Sequence of chain 2.A:
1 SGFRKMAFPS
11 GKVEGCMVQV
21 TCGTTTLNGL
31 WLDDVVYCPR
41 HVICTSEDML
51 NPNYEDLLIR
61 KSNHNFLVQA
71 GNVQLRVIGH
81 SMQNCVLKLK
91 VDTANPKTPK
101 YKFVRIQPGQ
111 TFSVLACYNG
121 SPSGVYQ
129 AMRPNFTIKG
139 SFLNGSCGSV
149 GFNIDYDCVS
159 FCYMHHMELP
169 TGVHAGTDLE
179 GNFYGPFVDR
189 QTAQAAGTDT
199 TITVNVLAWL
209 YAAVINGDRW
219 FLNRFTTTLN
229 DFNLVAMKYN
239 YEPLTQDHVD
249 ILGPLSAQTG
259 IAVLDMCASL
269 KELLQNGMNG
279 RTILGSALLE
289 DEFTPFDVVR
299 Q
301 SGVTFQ

Binding-site contacts:
Ligand atom C64 contacts residue ARG188 of chain 2.A at 3.6 Å.
Ligand atom O39 contacts residue CYS145 of chain 2.A at 2.8 Å (h-bond).
Ligand atom N49 contacts residue GLU166 of chain 2.A at 3.5 Å (salt-bridge).
Ligand atom C63 contacts residue MET49 of chain 2.A at 3.3 Å (hydrophobic).
Ligand atom C62 contacts residue HIS41 of chain 2.A at 3.4 Å.
Ligand atom C64 contacts residue ASP187 of chain 2.A at 3.1 Å.
Ligand atom C21 contacts residue GLU166 of chain 2.A at 3.5 Å.
Ligand atom C63 contacts residue HIS41 of chain 2.A at 3.5 Å.
Ligand atom C75 contacts residue GLU166 of chain 2.A at 3.6 Å.
Ligand atom C3 contacts residue THR190 of chain 2.A at 3.4 Å.
Ligand atom C47 contacts residue ASN142 of chain 2.A at 3.0 Å.
Ligand atom C17 contacts residue GLU166 of chain 2.A at 3.4 Å.
Ligand atom C65 contacts residue ASP187 of chain 2.A at 3.3 Å.
Ligand atom O54 contacts residue HIS163 of chain 2.A at 2.9 Å (h-bond).
Ligand atom C6 contacts residue PRO168 of chain 2.A at 3.2 Å (hydrophobic).
Ligand atom N19 contacts residue GLU166 of chain 2.A at 2.6 Å (salt-bridge).
Ligand atom N31 contacts residue HIS164 of chain 2.A at 3.1 Å (h-bond).
Ligand atom C13 contacts residue THR190 of chain 2.A at 2.7 Å.
Ligand atom O39 contacts residue GLY143 of chain 2.A at 2.9 Å (h-bond).
Ligand atom O15 contacts residue MET165 of chain 2.A at 3.1 Å.
Ligand atom C41 contacts residue CYS145 of chain 2.A at 3.1 Å (hydrophobic).
Ligand atom N49 contacts residue PHE140 of chain 2.A at 3.0 Å (h-bond).
Ligand atom C33 contacts residue CYS145 of chain 2.A at 2.6 Å (hydrophobic).
Ligand atom O73 contacts residue GLU166 of chain 2.A at 2.9 Å (salt-bridge).
Ligand atom C3 contacts residue GLN189 of chain 2.A at 3.6 Å.
Ligand atom C35 contacts residue CYS145 of chain 2.A at 1.8 Å (hydrophobic).
Ligand atom O15 contacts residue GLU166 of chain 2.A at 3.6 Å (salt-bridge).
Ligand atom O54 contacts residue GLU166 of chain 2.A at 3.2 Å.
Ligand atom C64 contacts residue TYR54 of chain 2.A at 3.5 Å (hydrophobic).
Ligand atom C45 contacts residue ASN142 of chain 2.A at 3.1 Å.
Ligand atom O39 contacts residue SER144 of chain 2.A at 3.5 Å (h-bond).
Ligand atom C1 contacts residue PRO168 of chain 2.A at 3.2 Å (hydrophobic).
Ligand atom O73 contacts residue MET165 of chain 2.A at 3.3 Å.
Ligand atom C2 contacts residue THR190 of chain 2.A at 3.1 Å.
Ligand atom O89 contacts residue GLN189 of chain 2.A at 3.3 Å.
Ligand atom C3 contacts residue ALA191 of chain 2.A at 3.5 Å (hydrophobic).
Ligand atom C51 contacts residue GLU166 of chain 2.A at 3.6 Å.
Ligand atom N31 contacts residue CYS145 of chain 2.A at 2.9 Å (h-bond).
Ligand atom C62 contacts residue MET49 of chain 2.A at 3.3 Å (hydrophobic).
Ligand atom C65 contacts residue ARG188 of chain 2.A at 3.6 Å.

A protein and the small-molecule ligand that binds it are described below.
Small molecule (SMILES): C[C@@H](OC(C)(C)C)[C@H](NC(=O)OCc1ccccc1)C(=O)N[C@@H](CC1CCCCC1)C(=O)N[C@H](CO)C[C@@H]1CCNC1=O

Sequence of chain 1.A:
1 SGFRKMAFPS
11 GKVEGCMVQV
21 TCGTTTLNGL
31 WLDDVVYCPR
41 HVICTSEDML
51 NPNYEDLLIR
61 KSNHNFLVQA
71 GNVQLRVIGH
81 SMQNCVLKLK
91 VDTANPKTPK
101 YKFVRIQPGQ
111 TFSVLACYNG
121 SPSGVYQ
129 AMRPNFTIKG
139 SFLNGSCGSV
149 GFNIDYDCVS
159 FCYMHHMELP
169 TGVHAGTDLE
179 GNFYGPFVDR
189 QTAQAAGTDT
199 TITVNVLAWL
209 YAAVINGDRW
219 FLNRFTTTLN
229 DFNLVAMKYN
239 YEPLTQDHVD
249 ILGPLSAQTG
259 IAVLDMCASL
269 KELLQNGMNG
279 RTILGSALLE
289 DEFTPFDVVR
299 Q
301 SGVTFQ